Sequence of chain 1.B:
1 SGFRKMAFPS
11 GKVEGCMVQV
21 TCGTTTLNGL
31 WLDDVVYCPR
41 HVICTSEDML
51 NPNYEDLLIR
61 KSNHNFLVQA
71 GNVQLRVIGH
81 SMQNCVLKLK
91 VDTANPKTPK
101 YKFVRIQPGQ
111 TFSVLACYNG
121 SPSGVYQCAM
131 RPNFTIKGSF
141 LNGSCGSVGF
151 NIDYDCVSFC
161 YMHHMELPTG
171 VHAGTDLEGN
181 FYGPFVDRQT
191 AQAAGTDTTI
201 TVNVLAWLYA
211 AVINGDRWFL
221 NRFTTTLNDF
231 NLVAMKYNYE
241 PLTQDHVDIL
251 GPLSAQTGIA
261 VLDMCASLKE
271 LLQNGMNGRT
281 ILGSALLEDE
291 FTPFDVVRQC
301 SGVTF

Sequence of chain 1.A:
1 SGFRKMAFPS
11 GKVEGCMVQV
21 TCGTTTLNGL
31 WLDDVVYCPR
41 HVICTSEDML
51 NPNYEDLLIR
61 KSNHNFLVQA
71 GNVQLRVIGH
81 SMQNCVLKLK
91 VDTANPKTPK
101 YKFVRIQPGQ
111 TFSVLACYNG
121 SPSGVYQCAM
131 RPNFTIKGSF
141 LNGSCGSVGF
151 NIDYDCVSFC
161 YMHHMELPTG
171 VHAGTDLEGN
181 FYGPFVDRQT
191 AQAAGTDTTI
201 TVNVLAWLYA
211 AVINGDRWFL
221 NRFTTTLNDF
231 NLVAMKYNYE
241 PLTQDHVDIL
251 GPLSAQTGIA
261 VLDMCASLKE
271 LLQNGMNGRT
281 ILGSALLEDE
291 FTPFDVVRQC

Binding-site contacts:
Ligand atom C5 contacts residue MET49 of chain 1.A at 3.8 Å (hydrophobic).
Ligand atom C14 contacts residue GLU166 of chain 1.A at 3.6 Å.
Ligand atom C9 contacts residue CYS145 of chain 1.A at 3.6 Å (hydrophobic).
Ligand atom C1 contacts residue MET165 of chain 1.A at 3.5 Å (hydrophobic).
Ligand atom N1 contacts residue SER144 of chain 1.A at 3.7 Å.
Ligand atom CL contacts residue HIS41 of chain 1.A at 3.5 Å.
Ligand atom C2 contacts residue DMS1 of chain 1.E at 3.8 Å.
Ligand atom C15 contacts residue PHE140 of chain 1.A at 3.6 Å (hydrophobic).
Ligand atom C14 contacts residue LEU141 of chain 1.A at 3.8 Å (hydrophobic).
Ligand atom CL contacts residue MET165 of chain 1.A at 3.7 Å.
Ligand atom C12 contacts residue MET165 of chain 1.A at 3.8 Å (hydrophobic).
Ligand atom C15 contacts residue LEU141 of chain 1.A at 3.7 Å (hydrophobic).
Ligand atom N1 contacts residue HIS163 of chain 1.A at 2.6 Å (h-bond).
Ligand atom O contacts residue MET165 of chain 1.A at 3.3 Å.
Ligand atom C3 contacts residue GLN189 of chain 1.A at 3.4 Å.
Ligand atom C5 contacts residue HIS164 of chain 1.A at 3.4 Å.
Ligand atom C12 contacts residue HIS163 of chain 1.A at 3.5 Å.
Ligand atom C15 contacts residue ASN142 of chain 1.A at 3.6 Å.
Ligand atom C8 contacts residue ASN142 of chain 1.A at 3.7 Å.
Ligand atom C12 contacts residue CYS145 of chain 1.A at 3.6 Å (hydrophobic).
Ligand atom C12 contacts residue GLU166 of chain 1.A at 3.7 Å.
Ligand atom C contacts residue MET165 of chain 1.A at 3.4 Å (hydrophobic).
Ligand atom C15 contacts residue GLU166 of chain 1.A at 3.4 Å.
Ligand atom C13 contacts residue LEU141 of chain 1.A at 3.7 Å (hydrophobic).
Ligand atom C2 contacts residue MET49 of chain 1.A at 3.7 Å (hydrophobic).
Ligand atom O contacts residue GLU166 of chain 1.A at 3.0 Å (salt-bridge).
Ligand atom C13 contacts residue GLU166 of chain 1.A at 3.6 Å.
Ligand atom C13 contacts residue PHE140 of chain 1.A at 3.6 Å (hydrophobic).
Ligand atom C16 contacts residue ASN142 of chain 1.A at 3.8 Å.
Ligand atom C2 contacts residue ARG188 of chain 1.A at 3.7 Å.
Ligand atom C contacts residue MET49 of chain 1.A at 3.5 Å (hydrophobic).
Ligand atom CL contacts residue ASP187 of chain 1.A at 3.4 Å.
Ligand atom N1 contacts residue GLU166 of chain 1.A at 3.9 Å.
Ligand atom C9 contacts residue ASN142 of chain 1.A at 3.4 Å.
Ligand atom C2 contacts residue GLN189 of chain 1.A at 3.7 Å.
Ligand atom C1 contacts residue ARG188 of chain 1.A at 3.7 Å.
Ligand atom C5 contacts residue MET165 of chain 1.A at 3.5 Å (hydrophobic).
Ligand atom C13 contacts residue HIS163 of chain 1.A at 3.6 Å.
Ligand atom CL contacts residue HIS164 of chain 1.A at 3.6 Å.
Ligand atom C1 contacts residue MET49 of chain 1.A at 3.5 Å (hydrophobic).

A small-molecule ligand and the protein it binds are described below.
Small molecule (SMILES): O=C1[C@H](c2cccc(Cl)c2)CCCN1c1cncc2ccccc12